The protein below binds the small molecule below.
Small molecule (SMILES): CC(=O)N[C@H]1[C@H](O[C@H]2[C@H](O)[C@@H](NC(C)=O)CO[C@@H]2CO)O[C@H](CO)[C@@H](O)[C@@H]1O

Binding-site contacts:
Ligand atom C1 contacts residue ASN331 of chain 1.A at 1.4 Å.
Ligand atom N2 contacts residue GLN580 of chain 1.A at 2.9 Å (h-bond).
Ligand atom C3 contacts residue THR581 of chain 1.A at 3.7 Å.
Ligand atom C2 contacts residue ASN331 of chain 1.A at 2.5 Å.
Ligand atom C5 contacts residue ASN331 of chain 1.A at 3.6 Å.
Ligand atom C2 contacts residue THR581 of chain 1.A at 4.2 Å.
Ligand atom O5 contacts residue THR581 of chain 1.A at 3.6 Å.
Ligand atom C8 contacts residue GLN580 of chain 1.A at 3.4 Å.
Ligand atom C4 contacts residue THR581 of chain 1.A at 4.0 Å.
Ligand atom O5 contacts residue ASN331 of chain 1.A at 2.5 Å (h-bond).
Ligand atom O3 contacts residue LEU582 of chain 1.A at 4.1 Å.
Ligand atom C3 contacts residue GLN580 of chain 1.A at 3.6 Å.
Ligand atom N2 contacts residue THR581 of chain 1.A at 4.2 Å.
Ligand atom C4 contacts residue ASN331 of chain 1.A at 4.3 Å.
Ligand atom O3 contacts residue GLN580 of chain 1.A at 3.4 Å (h-bond).
Ligand atom C8 contacts residue LEU582 of chain 1.A at 4.3 Å (hydrophobic).
Ligand atom C3 contacts residue ASN331 of chain 1.A at 3.8 Å.
Ligand atom O7 contacts residue ASN331 of chain 1.A at 3.1 Å (h-bond).
Ligand atom O4 contacts residue THR581 of chain 1.A at 3.2 Å (h-bond).
Ligand atom C7 contacts residue GLN580 of chain 1.A at 3.5 Å.
Ligand atom O3 contacts residue THR581 of chain 1.A at 3.5 Å.
Ligand atom O6 contacts residue LEU582 of chain 1.A at 3.7 Å.
Ligand atom C7 contacts residue ASN331 of chain 1.A at 3.4 Å.
Ligand atom N2 contacts residue ASN331 of chain 1.A at 2.9 Å (h-bond).
Ligand atom C2 contacts residue GLN580 of chain 1.A at 3.8 Å.
Ligand atom C1 contacts residue THR581 of chain 1.A at 4.1 Å.
Ligand atom C5 contacts residue THR581 of chain 1.A at 4.4 Å.

Sequence of chain 1.A:
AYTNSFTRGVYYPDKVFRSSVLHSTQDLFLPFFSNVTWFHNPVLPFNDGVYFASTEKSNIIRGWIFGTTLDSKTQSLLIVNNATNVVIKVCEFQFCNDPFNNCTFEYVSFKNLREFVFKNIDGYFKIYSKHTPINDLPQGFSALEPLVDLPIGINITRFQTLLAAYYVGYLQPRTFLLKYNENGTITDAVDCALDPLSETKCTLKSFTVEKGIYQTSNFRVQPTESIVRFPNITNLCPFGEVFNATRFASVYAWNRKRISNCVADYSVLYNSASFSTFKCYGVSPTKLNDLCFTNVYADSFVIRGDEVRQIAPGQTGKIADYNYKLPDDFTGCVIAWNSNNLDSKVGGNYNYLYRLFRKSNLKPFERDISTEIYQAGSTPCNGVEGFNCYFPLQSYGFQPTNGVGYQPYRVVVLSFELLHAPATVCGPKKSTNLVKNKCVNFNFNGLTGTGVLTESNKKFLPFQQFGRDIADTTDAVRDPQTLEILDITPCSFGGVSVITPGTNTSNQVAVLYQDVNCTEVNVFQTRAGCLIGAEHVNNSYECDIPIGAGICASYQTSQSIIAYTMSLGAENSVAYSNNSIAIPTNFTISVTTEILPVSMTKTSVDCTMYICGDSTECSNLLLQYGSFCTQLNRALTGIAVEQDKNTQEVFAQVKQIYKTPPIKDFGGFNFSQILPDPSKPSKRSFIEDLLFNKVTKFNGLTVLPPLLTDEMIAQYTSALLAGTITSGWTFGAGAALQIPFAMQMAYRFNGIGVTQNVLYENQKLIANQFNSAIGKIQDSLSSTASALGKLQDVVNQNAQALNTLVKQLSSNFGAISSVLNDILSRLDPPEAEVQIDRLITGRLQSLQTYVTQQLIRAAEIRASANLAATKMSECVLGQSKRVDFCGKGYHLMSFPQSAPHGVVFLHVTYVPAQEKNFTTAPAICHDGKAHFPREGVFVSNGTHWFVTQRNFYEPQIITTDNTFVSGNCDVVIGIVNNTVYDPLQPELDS